Sequence of chain 1.B:
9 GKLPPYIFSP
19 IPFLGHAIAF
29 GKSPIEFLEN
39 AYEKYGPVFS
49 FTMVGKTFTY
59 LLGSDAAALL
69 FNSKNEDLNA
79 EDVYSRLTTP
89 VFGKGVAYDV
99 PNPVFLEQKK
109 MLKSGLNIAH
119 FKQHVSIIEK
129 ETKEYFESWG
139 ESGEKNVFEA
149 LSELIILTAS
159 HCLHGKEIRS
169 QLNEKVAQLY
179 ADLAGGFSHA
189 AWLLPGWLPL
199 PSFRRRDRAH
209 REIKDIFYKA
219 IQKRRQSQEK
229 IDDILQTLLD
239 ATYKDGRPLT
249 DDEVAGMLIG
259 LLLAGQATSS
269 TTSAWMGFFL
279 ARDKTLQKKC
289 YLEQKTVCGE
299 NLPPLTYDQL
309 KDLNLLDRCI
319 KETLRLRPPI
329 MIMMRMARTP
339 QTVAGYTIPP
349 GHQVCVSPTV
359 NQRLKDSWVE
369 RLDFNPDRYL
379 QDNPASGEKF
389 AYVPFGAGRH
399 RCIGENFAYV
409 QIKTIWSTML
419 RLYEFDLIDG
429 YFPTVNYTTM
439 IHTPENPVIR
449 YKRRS

Binding-site contacts:
Ligand atom C19 contacts residue GLY254 of chain 1.B at 3.8 Å.
Ligand atom C15 contacts residue LEU110 of chain 1.B at 3.9 Å (hydrophobic).
Ligand atom C30 contacts residue ILE330 of chain 1.B at 3.5 Å (hydrophobic).
Ligand atom C2 contacts residue TYR82 of chain 1.B at 4.1 Å (hydrophobic).
Ligand atom C30 contacts residue TYR82 of chain 1.B at 3.5 Å (hydrophobic).
Ligand atom C23 contacts residue TYR96 of chain 1.B at 4.0 Å (hydrophobic).
Ligand atom C15 contacts residue HEM1 of chain 1.E at 4.0 Å.
Ligand atom C27 contacts residue PHE185 of chain 1.B at 4.1 Å (hydrophobic).
Ligand atom C23 contacts residue HEM1 of chain 1.E at 4.1 Å.
Ligand atom C19 contacts residue ALA95 of chain 1.B at 4.0 Å (hydrophobic).
Ligand atom C20 contacts residue PHE103 of chain 1.B at 3.7 Å (hydrophobic).
Ligand atom C9 contacts residue LEU261 of chain 1.B at 3.5 Å (hydrophobic).
Ligand atom C8 contacts residue ILE328 of chain 1.B at 3.7 Å (hydrophobic).
Ligand atom C20 contacts residue TYR96 of chain 1.B at 4.0 Å (hydrophobic).
Ligand atom C18 contacts residue LEU110 of chain 1.B at 3.6 Å (hydrophobic).
Ligand atom C11 contacts residue PHE90 of chain 1.B at 3.8 Å (hydrophobic).
Ligand atom O29 contacts residue MET332 of chain 1.B at 4.0 Å.
Ligand atom C18 contacts residue PHE103 of chain 1.B at 4.0 Å (hydrophobic).
Ligand atom C5 contacts residue PHE185 of chain 1.B at 3.9 Å (hydrophobic).
Ligand atom O29 contacts residue ILE330 of chain 1.B at 2.9 Å (h-bond).
Ligand atom C17 contacts residue LEU110 of chain 1.B at 4.1 Å (hydrophobic).
Ligand atom C19 contacts residue GLY258 of chain 1.B at 4.0 Å.
Ligand atom C19 contacts residue MET255 of chain 1.B at 4.0 Å (hydrophobic).
Ligand atom C11 contacts residue THR86 of chain 1.B at 3.8 Å.
Ligand atom C16 contacts residue GLY258 of chain 1.B at 3.9 Å.
Ligand atom C31 contacts residue TYR82 of chain 1.B at 3.7 Å (hydrophobic).
Ligand atom C19 contacts residue PHE90 of chain 1.B at 3.8 Å (hydrophobic).
Ligand atom C2 contacts residue THR86 of chain 1.B at 3.9 Å.
Ligand atom C22 contacts residue TYR96 of chain 1.B at 3.6 Å (hydrophobic).
Ligand atom C22 contacts residue HEM1 of chain 1.E at 4.0 Å.
Ligand atom C28 contacts residue ILE330 of chain 1.B at 3.5 Å (hydrophobic).
Ligand atom C28 contacts residue ILE328 of chain 1.B at 3.9 Å (hydrophobic).
Ligand atom C14 contacts residue HEM1 of chain 1.E at 3.9 Å.
Ligand atom C21 contacts residue ALA262 of chain 1.B at 3.7 Å (hydrophobic).
Ligand atom C27 contacts residue ILE439 of chain 1.B at 3.9 Å (hydrophobic).
Ligand atom C19 contacts residue VAL94 of chain 1.B at 3.6 Å (hydrophobic).
Ligand atom C11 contacts residue TYR96 of chain 1.B at 3.9 Å (hydrophobic).
Ligand atom C20 contacts residue HEM1 of chain 1.E at 3.6 Å.
Ligand atom C27 contacts residue MET438 of chain 1.B at 4.1 Å (hydrophobic).
Ligand atom C4 contacts residue PHE185 of chain 1.B at 3.6 Å (hydrophobic).

A small-molecule ligand and the protein it binds are described below.
Small molecule (SMILES): CC(C)=CCC[C@@H](C)[C@H]1CC[C@@]2(C)C3=C(CC[C@]12C)[C@@]1(C)CC[C@H](O)C(C)(C)[C@@H]1CC3